Sequence of chain 1.E:
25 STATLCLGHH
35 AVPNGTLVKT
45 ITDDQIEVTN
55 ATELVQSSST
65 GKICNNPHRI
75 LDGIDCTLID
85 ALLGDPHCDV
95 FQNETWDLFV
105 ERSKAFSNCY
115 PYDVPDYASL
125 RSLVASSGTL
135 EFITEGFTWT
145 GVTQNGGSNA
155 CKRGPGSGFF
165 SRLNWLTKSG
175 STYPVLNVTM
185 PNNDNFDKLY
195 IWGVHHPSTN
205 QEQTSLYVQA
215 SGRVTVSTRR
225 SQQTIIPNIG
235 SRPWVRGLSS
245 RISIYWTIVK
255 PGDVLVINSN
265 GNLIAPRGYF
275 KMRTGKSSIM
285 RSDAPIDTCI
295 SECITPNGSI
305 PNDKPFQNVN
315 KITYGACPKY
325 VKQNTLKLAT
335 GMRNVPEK

Binding-site contacts:
Ligand atom C7 contacts residue ASN97 of chain 1.E at 3.1 Å.
Ligand atom C3 contacts residue PHE136 of chain 1.E at 4.5 Å (hydrophobic).
Ligand atom C1 contacts residue PHE136 of chain 1.E at 4.0 Å (hydrophobic).
Ligand atom C5 contacts residue ILE137 of chain 1.E at 4.1 Å (hydrophobic).
Ligand atom C6 contacts residue ILE137 of chain 1.E at 3.6 Å (hydrophobic).
Ligand atom O7 contacts residue ASN97 of chain 1.E at 2.9 Å (h-bond).
Ligand atom N2 contacts residue ASN97 of chain 1.E at 2.9 Å (h-bond).
Ligand atom C3 contacts residue ASN97 of chain 1.E at 3.8 Å.
Ligand atom C6 contacts residue GLU135 of chain 1.E at 4.2 Å.
Ligand atom C5 contacts residue PHE136 of chain 1.E at 3.8 Å (hydrophobic).
Ligand atom C4 contacts residue ASN97 of chain 1.E at 4.2 Å.
Ligand atom O5 contacts residue ASN97 of chain 1.E at 2.4 Å (h-bond).
Ligand atom O6 contacts residue GLU135 of chain 1.E at 2.8 Å (salt-bridge).
Ligand atom O5 contacts residue GLU135 of chain 1.E at 4.3 Å.
Ligand atom O5 contacts residue PHE136 of chain 1.E at 4.2 Å.
Ligand atom C8 contacts residue GLN96 of chain 1.E at 3.3 Å.
Ligand atom C2 contacts residue ASN97 of chain 1.E at 2.4 Å.
Ligand atom O6 contacts residue ILE137 of chain 1.E at 3.8 Å.
Ligand atom C5 contacts residue ASN97 of chain 1.E at 3.7 Å.
Ligand atom C1 contacts residue ASN97 of chain 1.E at 1.4 Å.
Ligand atom C8 contacts residue ASN97 of chain 1.E at 4.3 Å.

A protein and the small-molecule ligand that binds it are described below.
Small molecule (SMILES): CC(=O)N[C@@H]1[C@@H](O)[C@H](O)[C@@H](CO)O[C@H]1O